Sequence of chain 1.B:
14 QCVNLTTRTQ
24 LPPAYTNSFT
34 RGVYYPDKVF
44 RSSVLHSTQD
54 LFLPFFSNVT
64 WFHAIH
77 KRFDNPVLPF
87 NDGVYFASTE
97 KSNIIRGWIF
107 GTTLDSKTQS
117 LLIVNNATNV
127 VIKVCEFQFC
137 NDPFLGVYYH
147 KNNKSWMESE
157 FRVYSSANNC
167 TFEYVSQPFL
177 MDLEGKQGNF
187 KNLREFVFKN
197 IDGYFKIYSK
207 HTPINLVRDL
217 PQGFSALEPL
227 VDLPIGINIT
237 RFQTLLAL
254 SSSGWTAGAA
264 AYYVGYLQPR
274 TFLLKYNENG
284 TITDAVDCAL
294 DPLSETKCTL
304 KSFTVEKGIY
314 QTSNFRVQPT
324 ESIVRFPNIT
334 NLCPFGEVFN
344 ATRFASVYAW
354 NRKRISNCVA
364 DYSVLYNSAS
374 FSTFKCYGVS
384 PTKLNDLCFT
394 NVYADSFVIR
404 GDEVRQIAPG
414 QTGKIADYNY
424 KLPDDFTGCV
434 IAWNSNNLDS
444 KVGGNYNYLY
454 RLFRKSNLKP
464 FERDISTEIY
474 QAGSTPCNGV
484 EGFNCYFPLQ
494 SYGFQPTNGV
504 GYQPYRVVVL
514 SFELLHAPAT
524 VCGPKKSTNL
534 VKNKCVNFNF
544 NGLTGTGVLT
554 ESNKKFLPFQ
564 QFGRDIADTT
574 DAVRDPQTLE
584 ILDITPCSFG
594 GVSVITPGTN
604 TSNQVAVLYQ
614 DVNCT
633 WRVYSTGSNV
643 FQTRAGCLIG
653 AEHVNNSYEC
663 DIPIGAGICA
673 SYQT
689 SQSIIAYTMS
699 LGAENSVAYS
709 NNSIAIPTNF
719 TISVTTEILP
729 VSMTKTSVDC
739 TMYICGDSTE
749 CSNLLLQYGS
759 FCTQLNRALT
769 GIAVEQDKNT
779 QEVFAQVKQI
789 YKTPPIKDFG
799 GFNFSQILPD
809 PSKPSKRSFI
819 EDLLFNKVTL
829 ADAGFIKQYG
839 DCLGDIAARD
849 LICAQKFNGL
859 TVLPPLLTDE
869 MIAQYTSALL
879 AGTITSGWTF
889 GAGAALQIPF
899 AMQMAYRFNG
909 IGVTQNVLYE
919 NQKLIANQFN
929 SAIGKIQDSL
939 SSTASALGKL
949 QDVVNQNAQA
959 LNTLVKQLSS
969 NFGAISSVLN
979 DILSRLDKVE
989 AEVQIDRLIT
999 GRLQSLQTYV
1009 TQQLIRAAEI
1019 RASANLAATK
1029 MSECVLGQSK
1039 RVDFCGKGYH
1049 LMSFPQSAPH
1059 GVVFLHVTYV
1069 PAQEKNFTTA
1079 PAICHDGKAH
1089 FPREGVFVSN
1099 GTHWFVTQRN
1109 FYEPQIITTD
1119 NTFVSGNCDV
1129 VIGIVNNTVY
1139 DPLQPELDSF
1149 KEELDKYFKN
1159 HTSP

A protein and the small-molecule ligand that binds it are described below.
Small molecule (SMILES): CC(=O)N[C@@H]1[C@@H](O)[C@H](O)[C@@H](CO)O[C@H]1O

Binding-site contacts:
Ligand atom N2 contacts residue ASN603 of chain 1.B at 2.9 Å (h-bond).
Ligand atom C7 contacts residue ASN603 of chain 1.B at 3.1 Å.
Ligand atom C2 contacts residue ASN603 of chain 1.B at 2.5 Å.
Ligand atom C5 contacts residue ASN603 of chain 1.B at 3.8 Å.
Ligand atom O7 contacts residue ASN603 of chain 1.B at 2.9 Å (h-bond).
Ligand atom C3 contacts residue ASN603 of chain 1.B at 3.8 Å.
Ligand atom C1 contacts residue ASN603 of chain 1.B at 1.5 Å.
Ligand atom C8 contacts residue ASN603 of chain 1.B at 4.2 Å.
Ligand atom O6 contacts residue ASN603 of chain 1.B at 4.4 Å.
Ligand atom C4 contacts residue ASN603 of chain 1.B at 4.3 Å.
Ligand atom O5 contacts residue ASN603 of chain 1.B at 2.5 Å (h-bond).